A small-molecule ligand and the protein it binds are described below.
Small molecule (SMILES): C[C@@H](NC(=O)[C@H](CS)NC(=O)CCC[C@H](N)C(=O)O)C(=O)O

Sequence of chain 1.A:
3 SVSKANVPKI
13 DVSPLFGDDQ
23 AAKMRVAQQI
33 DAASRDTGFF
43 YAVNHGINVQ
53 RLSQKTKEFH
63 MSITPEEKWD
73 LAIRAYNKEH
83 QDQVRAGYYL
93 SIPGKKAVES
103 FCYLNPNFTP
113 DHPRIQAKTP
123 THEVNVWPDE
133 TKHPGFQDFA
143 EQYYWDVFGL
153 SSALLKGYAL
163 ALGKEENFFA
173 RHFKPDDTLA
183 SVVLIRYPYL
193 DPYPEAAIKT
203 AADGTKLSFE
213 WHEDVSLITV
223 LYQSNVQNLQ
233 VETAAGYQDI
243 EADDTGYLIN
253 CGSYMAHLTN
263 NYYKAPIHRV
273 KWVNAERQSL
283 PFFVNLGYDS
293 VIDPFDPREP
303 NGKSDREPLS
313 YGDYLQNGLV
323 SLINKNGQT

Binding-site contacts:
Ligand atom C2 contacts residue SER183 of chain 1.A at 4.0 Å.
Ligand atom C30 contacts residue SER281 of chain 1.A at 3.5 Å.
Ligand atom O42 contacts residue TYR189 of chain 1.A at 3.3 Å (h-bond).
Ligand atom C10 contacts residue LEU324 of chain 1.A at 3.6 Å (hydrophobic).
Ligand atom O43 contacts residue TYR189 of chain 1.A at 3.1 Å (h-bond).
Ligand atom C32 contacts residue SER281 of chain 1.A at 3.4 Å.
Ligand atom C1 contacts residue SER183 of chain 1.A at 3.5 Å.
Ligand atom O19 contacts residue ARG87 of chain 1.A at 2.8 Å (salt-bridge).
Ligand atom O43 contacts residue SER281 of chain 1.A at 2.5 Å (h-bond).
Ligand atom C16 contacts residue PHE211 of chain 1.A at 3.6 Å (hydrophobic).
Ligand atom C16 contacts residue HIS214 of chain 1.A at 3.2 Å.
Ligand atom S17 contacts residue HIS214 of chain 1.A at 3.2 Å (h-bond).
Ligand atom C1 contacts residue CYS104 of chain 1.A at 3.9 Å (hydrophobic).
Ligand atom N14 contacts residue TYR91 of chain 1.A at 3.1 Å (h-bond).
Ligand atom C32 contacts residue PRO283 of chain 1.A at 3.9 Å (hydrophobic).
Ligand atom C31 contacts residue SER281 of chain 1.A at 3.4 Å.
Ligand atom C16 contacts residue FE21 of chain 1.C at 3.4 Å.
Ligand atom C31 contacts residue TYR189 of chain 1.A at 3.4 Å (hydrophobic).
Ligand atom O18 contacts residue ILE187 of chain 1.A at 3.6 Å.
Ligand atom N14 contacts residue CYS104 of chain 1.A at 3.8 Å.
Ligand atom S17 contacts residue FE21 of chain 1.C at 2.4 Å.
Ligand atom C7 contacts residue LEU324 of chain 1.A at 3.9 Å (hydrophobic).
Ligand atom C4 contacts residue PHE285 of chain 1.A at 4.0 Å (hydrophobic).
Ligand atom O42 contacts residue VAL272 of chain 1.A at 3.5 Å.
Ligand atom C2 contacts residue CYS104 of chain 1.A at 3.9 Å (hydrophobic).
Ligand atom N11 contacts residue PHE285 of chain 1.A at 3.8 Å.
Ligand atom C32 contacts residue LEU223 of chain 1.A at 3.9 Å (hydrophobic).
Ligand atom S17 contacts residue ASP216 of chain 1.A at 3.0 Å (salt-bridge).
Ligand atom O43 contacts residue GLN225 of chain 1.A at 3.8 Å.
Ligand atom O43 contacts residue ILE187 of chain 1.A at 4.0 Å.
Ligand atom O18 contacts residue TYR189 of chain 1.A at 4.0 Å.
Ligand atom O19 contacts residue CYS104 of chain 1.A at 3.9 Å.
Ligand atom C1 contacts residue ARG87 of chain 1.A at 3.6 Å.
Ligand atom O15 contacts residue THR331 of chain 1.A at 3.8 Å.
Ligand atom O15 contacts residue LEU324 of chain 1.A at 4.0 Å.
Ligand atom S17 contacts residue PHE285 of chain 1.A at 3.8 Å.
Ligand atom N11 contacts residue LEU324 of chain 1.A at 3.8 Å.
Ligand atom C30 contacts residue ILE187 of chain 1.A at 3.7 Å (hydrophobic).
Ligand atom O20 contacts residue ARG87 of chain 1.A at 3.0 Å (salt-bridge).
Ligand atom O20 contacts residue SER183 of chain 1.A at 2.6 Å (h-bond).